The small molecule below binds the protein below.
Small molecule (SMILES): O=C(O)[C@@H]1C[C@]2(C(=O)O)C=C[C@@H](O)[C@@H](C2)O1

Sequence of chain 1.H:
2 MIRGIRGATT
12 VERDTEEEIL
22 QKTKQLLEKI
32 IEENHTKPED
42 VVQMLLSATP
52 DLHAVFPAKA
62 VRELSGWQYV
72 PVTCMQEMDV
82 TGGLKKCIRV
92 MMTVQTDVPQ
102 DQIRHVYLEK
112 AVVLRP

Sequence of chain 1.G:
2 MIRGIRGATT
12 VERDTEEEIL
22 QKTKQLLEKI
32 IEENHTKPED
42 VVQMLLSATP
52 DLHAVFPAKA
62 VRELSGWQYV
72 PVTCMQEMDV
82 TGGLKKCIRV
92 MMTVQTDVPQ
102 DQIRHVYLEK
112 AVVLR

Binding-site contacts:
Ligand atom O1 contacts residue ALA59 of chain 1.G at 3.8 Å.
Ligand atom C8 contacts residue ARG90 of chain 1.H at 4.1 Å.
Ligand atom C6 contacts residue PHE57 of chain 1.G at 3.5 Å (hydrophobic).
Ligand atom O3 contacts residue LEU115 of chain 1.H at 3.3 Å.
Ligand atom C1 contacts residue ALA59 of chain 1.G at 4.1 Å (hydrophobic).
Ligand atom C3 contacts residue VAL73 of chain 1.G at 3.8 Å (hydrophobic).
Ligand atom C2 contacts residue ALA59 of chain 1.G at 4.0 Å (hydrophobic).
Ligand atom C4 contacts residue CYS75 of chain 1.G at 4.1 Å (hydrophobic).
Ligand atom C8 contacts residue LEU115 of chain 1.H at 3.8 Å (hydrophobic).
Ligand atom C10 contacts residue LYS60 of chain 1.G at 4.1 Å.
Ligand atom C5 contacts residue PHE57 of chain 1.G at 3.9 Å (hydrophobic).
Ligand atom O5 contacts residue GLU78 of chain 1.H at 2.8 Å (salt-bridge).
Ligand atom C5 contacts residue ARG90 of chain 1.H at 3.7 Å.
Ligand atom C11 contacts residue ARG90 of chain 1.H at 3.8 Å.
Ligand atom O5 contacts residue ARG90 of chain 1.H at 4.0 Å.
Ligand atom O5 contacts residue CYS75 of chain 1.G at 3.2 Å (h-bond).
Ligand atom O3 contacts residue ARG90 of chain 1.H at 2.8 Å (salt-bridge).
Ligand atom O2 contacts residue LYS60 of chain 1.G at 3.2 Å (salt-bridge).
Ligand atom O2 contacts residue PHE57 of chain 1.G at 4.0 Å.
Ligand atom O4 contacts residue ARG116 of chain 1.H at 3.5 Å.
Ligand atom C4 contacts residue ARG90 of chain 1.H at 3.5 Å.
Ligand atom O5 contacts residue PHE57 of chain 1.G at 3.8 Å.
Ligand atom O7 contacts residue LEU115 of chain 1.H at 3.8 Å.
Ligand atom O3 contacts residue ARG7 of chain 1.H at 2.8 Å (salt-bridge).
Ligand atom C3 contacts residue CYS75 of chain 1.G at 3.9 Å (hydrophobic).
Ligand atom O2 contacts residue ALA59 of chain 1.G at 3.5 Å.
Ligand atom C3 contacts residue THR74 of chain 1.G at 3.5 Å.
Ligand atom O4 contacts residue TYR108 of chain 1.H at 3.2 Å.
Ligand atom C10 contacts residue ALA59 of chain 1.G at 3.5 Å (hydrophobic).
Ligand atom O1 contacts residue VAL73 of chain 1.G at 4.0 Å.
Ligand atom C3 contacts residue ARG7 of chain 1.H at 3.8 Å.
Ligand atom O4 contacts residue ARG7 of chain 1.H at 3.3 Å (salt-bridge).
Ligand atom C11 contacts residue LEU115 of chain 1.H at 3.5 Å (hydrophobic).
Ligand atom O7 contacts residue ARG90 of chain 1.H at 3.1 Å (salt-bridge).
Ligand atom C11 contacts residue TYR108 of chain 1.H at 4.0 Å (hydrophobic).
Ligand atom C2 contacts residue VAL73 of chain 1.G at 3.8 Å (hydrophobic).
Ligand atom O4 contacts residue LEU115 of chain 1.H at 4.1 Å.
Ligand atom C4 contacts residue GLU78 of chain 1.H at 3.6 Å.
Ligand atom C2 contacts residue ARG7 of chain 1.H at 3.9 Å.
Ligand atom C11 contacts residue ARG7 of chain 1.H at 3.5 Å.